Binding-site contacts:
Ligand atom O5 contacts residue SER120 of chain 1.A at 3.6 Å.
Ligand atom C3 contacts residue ASN323 of chain 1.A at 4.0 Å.
Ligand atom C1 contacts residue ASN118 of chain 1.A at 1.4 Å.
Ligand atom O5 contacts residue ASN118 of chain 1.A at 2.4 Å (h-bond).
Ligand atom O7 contacts residue ASN323 of chain 1.A at 4.1 Å.
Ligand atom C8 contacts residue SER322 of chain 1.A at 4.3 Å.
Ligand atom C1 contacts residue SER120 of chain 1.A at 4.1 Å.
Ligand atom C8 contacts residue GLU178 of chain 1.A at 4.2 Å.
Ligand atom C7 contacts residue ASN323 of chain 1.A at 3.7 Å.
Ligand atom C6 contacts residue SER120 of chain 1.A at 3.9 Å.
Ligand atom O6 contacts residue ILE121 of chain 1.A at 3.8 Å.
Ligand atom C5 contacts residue ASN118 of chain 1.A at 3.7 Å.
Ligand atom O5 contacts residue ILE121 of chain 1.A at 3.7 Å.
Ligand atom C8 contacts residue ILE321 of chain 1.A at 3.8 Å (hydrophobic).
Ligand atom O3 contacts residue ASN323 of chain 1.A at 3.3 Å (h-bond).
Ligand atom C4 contacts residue ASN118 of chain 1.A at 4.2 Å.
Ligand atom C2 contacts residue ASN118 of chain 1.A at 2.4 Å.
Ligand atom C7 contacts residue HIS177 of chain 1.A at 3.5 Å.
Ligand atom C6 contacts residue ILE121 of chain 1.A at 4.4 Å (hydrophobic).
Ligand atom O7 contacts residue ASN118 of chain 1.A at 3.4 Å (h-bond).
Ligand atom C5 contacts residue SER120 of chain 1.A at 3.8 Å.
Ligand atom O7 contacts residue TYR326 of chain 1.A at 3.9 Å.
Ligand atom O7 contacts residue SER322 of chain 1.A at 4.3 Å.
Ligand atom C8 contacts residue GLU179 of chain 1.A at 3.6 Å.
Ligand atom C8 contacts residue ASN323 of chain 1.A at 3.6 Å.
Ligand atom C8 contacts residue HIS177 of chain 1.A at 3.7 Å.
Ligand atom C2 contacts residue ASN323 of chain 1.A at 4.4 Å.
Ligand atom C6 contacts residue ASN323 of chain 1.A at 4.0 Å.
Ligand atom C7 contacts residue ASN118 of chain 1.A at 3.3 Å.
Ligand atom O5 contacts residue ASN323 of chain 1.A at 4.4 Å.
Ligand atom N2 contacts residue ASN323 of chain 1.A at 3.5 Å (h-bond).
Ligand atom O6 contacts residue SER120 of chain 1.A at 4.4 Å.
Ligand atom C3 contacts residue ASN118 of chain 1.A at 3.8 Å.
Ligand atom N2 contacts residue ASN118 of chain 1.A at 2.9 Å (h-bond).
Ligand atom O6 contacts residue ASN323 of chain 1.A at 4.2 Å.
Ligand atom O7 contacts residue HIS177 of chain 1.A at 2.8 Å (h-bond).
Ligand atom C8 contacts residue ASN118 of chain 1.A at 4.4 Å.

Sequence of chain 1.A:
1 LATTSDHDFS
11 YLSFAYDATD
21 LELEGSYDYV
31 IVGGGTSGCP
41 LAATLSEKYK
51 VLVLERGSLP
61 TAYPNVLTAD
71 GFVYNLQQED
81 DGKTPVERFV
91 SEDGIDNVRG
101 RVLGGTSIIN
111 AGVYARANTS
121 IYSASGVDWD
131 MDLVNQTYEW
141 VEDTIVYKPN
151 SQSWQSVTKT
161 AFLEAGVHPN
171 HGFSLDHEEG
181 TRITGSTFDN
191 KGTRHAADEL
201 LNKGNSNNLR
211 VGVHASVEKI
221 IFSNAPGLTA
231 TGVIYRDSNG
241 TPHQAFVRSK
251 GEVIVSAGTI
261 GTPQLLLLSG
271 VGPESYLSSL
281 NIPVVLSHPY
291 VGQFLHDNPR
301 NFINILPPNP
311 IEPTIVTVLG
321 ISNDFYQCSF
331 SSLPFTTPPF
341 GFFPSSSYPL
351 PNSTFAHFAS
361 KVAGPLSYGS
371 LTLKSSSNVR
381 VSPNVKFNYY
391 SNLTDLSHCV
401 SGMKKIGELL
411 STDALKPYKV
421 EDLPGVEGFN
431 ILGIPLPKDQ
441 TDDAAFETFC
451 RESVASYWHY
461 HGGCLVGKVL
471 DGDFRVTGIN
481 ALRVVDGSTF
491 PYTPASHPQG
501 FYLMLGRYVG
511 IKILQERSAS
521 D

This protein binds this small molecule.
Small molecule (SMILES): CC(=O)N[C@H]1[C@@H](O[C@H]2[C@H](O)[C@@H](NC(C)=O)CO[C@@H]2CO)O[C@H](CO)[C@@H](O)[C@@H]1O